Sequence of chain 51.K:
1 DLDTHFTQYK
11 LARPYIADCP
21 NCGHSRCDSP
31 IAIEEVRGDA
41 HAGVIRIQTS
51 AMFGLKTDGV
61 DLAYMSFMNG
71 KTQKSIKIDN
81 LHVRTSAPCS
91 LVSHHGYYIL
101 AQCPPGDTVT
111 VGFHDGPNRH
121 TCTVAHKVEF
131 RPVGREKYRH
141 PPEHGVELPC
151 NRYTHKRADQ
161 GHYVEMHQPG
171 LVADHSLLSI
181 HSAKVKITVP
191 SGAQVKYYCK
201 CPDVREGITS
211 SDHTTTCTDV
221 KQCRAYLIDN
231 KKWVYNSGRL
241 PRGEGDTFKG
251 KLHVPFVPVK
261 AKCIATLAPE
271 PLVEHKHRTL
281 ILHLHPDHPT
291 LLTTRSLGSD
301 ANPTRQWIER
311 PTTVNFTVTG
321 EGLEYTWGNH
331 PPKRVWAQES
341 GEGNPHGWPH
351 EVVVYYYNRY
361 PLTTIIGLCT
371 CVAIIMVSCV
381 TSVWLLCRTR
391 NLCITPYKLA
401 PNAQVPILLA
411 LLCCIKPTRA

A small-molecule ligand and the protein it binds are described below.
Small molecule (SMILES): CC(=O)N[C@@H]1[C@@H](O)[C@H](O)[C@@H](CO)O[C@H]1O

Binding-site contacts:
Ligand atom O5 contacts residue THR313 of chain 51.K at 4.3 Å.
Ligand atom C5 contacts residue ASN315 of chain 51.K at 3.7 Å.
Ligand atom C6 contacts residue THR313 of chain 51.K at 4.5 Å.
Ligand atom C3 contacts residue ASN315 of chain 51.K at 3.8 Å.
Ligand atom O5 contacts residue VAL314 of chain 51.K at 3.8 Å.
Ligand atom C4 contacts residue ASN315 of chain 51.K at 4.3 Å.
Ligand atom C8 contacts residue ILE281 of chain 51.K at 4.5 Å (hydrophobic).
Ligand atom C1 contacts residue VAL314 of chain 51.K at 4.4 Å (hydrophobic).
Ligand atom C8 contacts residue ASN315 of chain 51.K at 3.5 Å.
Ligand atom O7 contacts residue ASN315 of chain 51.K at 4.2 Å.
Ligand atom N2 contacts residue ASN315 of chain 51.K at 2.8 Å (h-bond).
Ligand atom O5 contacts residue ASN315 of chain 51.K at 2.4 Å (h-bond).
Ligand atom C6 contacts residue ASN315 of chain 51.K at 4.5 Å.
Ligand atom C1 contacts residue ASN315 of chain 51.K at 1.4 Å.
Ligand atom C2 contacts residue ASN315 of chain 51.K at 2.5 Å.
Ligand atom C7 contacts residue ASN315 of chain 51.K at 3.3 Å.